The small molecule below binds the protein below.
Small molecule (SMILES): O=S(=O)(O)c1cccc2cccc(Nc3ccccc3)c12

Binding-site contacts:
Ligand atom C6 contacts residue PRO36 of chain 1.A at 3.9 Å (hydrophobic).
Ligand atom O3 contacts residue LEU151 of chain 1.B at 4.0 Å.
Ligand atom C13 contacts residue GLY141 of chain 1.A at 3.9 Å.
Ligand atom C1 contacts residue PRO36 of chain 1.A at 4.0 Å (hydrophobic).
Ligand atom O1 contacts residue LEU151 of chain 1.B at 3.5 Å.
Ligand atom C4 contacts residue 2AN1 of chain 1.D at 2.9 Å.
Ligand atom O3 contacts residue PRO36 of chain 1.A at 3.5 Å.
Ligand atom O2 contacts residue GLU59 of chain 1.A at 3.3 Å (salt-bridge).
Ligand atom C8 contacts residue GLU59 of chain 1.A at 4.0 Å.
Ligand atom C9 contacts residue PRO36 of chain 1.A at 3.9 Å (hydrophobic).
Ligand atom C10 contacts residue LYS138 of chain 1.A at 3.9 Å.
Ligand atom C16 contacts residue GLY141 of chain 1.A at 3.8 Å.
Ligand atom C9 contacts residue LYS138 of chain 1.A at 3.7 Å.
Ligand atom C7 contacts residue PRO36 of chain 1.A at 3.9 Å (hydrophobic).
Ligand atom C13 contacts residue GLY148 of chain 1.B at 3.6 Å.
Ligand atom C7 contacts residue ALA57 of chain 1.A at 3.9 Å (hydrophobic).
Ligand atom C8 contacts residue LYS138 of chain 1.A at 3.9 Å.
Ligand atom C3 contacts residue 2AN1 of chain 1.D at 3.7 Å.
Ligand atom C8 contacts residue PRO36 of chain 1.A at 3.9 Å (hydrophobic).
Ligand atom C8 contacts residue ASN58 of chain 1.A at 3.8 Å.
Ligand atom C5 contacts residue PRO36 of chain 1.A at 3.8 Å (hydrophobic).
Ligand atom C12 contacts residue GLY141 of chain 1.A at 4.0 Å.
Ligand atom C3 contacts residue LYS138 of chain 1.A at 3.8 Å.
Ligand atom C15 contacts residue GLY141 of chain 1.A at 3.6 Å.
Ligand atom O1 contacts residue LYS138 of chain 1.A at 3.2 Å (salt-bridge).
Ligand atom C5 contacts residue 2AN1 of chain 1.D at 4.0 Å.
Ligand atom C1 contacts residue LYS138 of chain 1.A at 3.9 Å.
Ligand atom C14 contacts residue GLY148 of chain 1.B at 3.7 Å.
Ligand atom N contacts residue LYS138 of chain 1.A at 3.9 Å.
Ligand atom C16 contacts residue PRO36 of chain 1.A at 4.0 Å (hydrophobic).
Ligand atom C7 contacts residue 2AN1 of chain 1.D at 3.8 Å.
Ligand atom C14 contacts residue GLY141 of chain 1.A at 3.7 Å.
Ligand atom C13 contacts residue LYS144 of chain 1.B at 3.6 Å.
Ligand atom C14 contacts residue LYS144 of chain 1.B at 3.3 Å.
Ligand atom C11 contacts residue GLY141 of chain 1.A at 4.0 Å.
Ligand atom C10 contacts residue PRO36 of chain 1.A at 3.7 Å (hydrophobic).
Ligand atom C6 contacts residue ALA57 of chain 1.A at 3.8 Å (hydrophobic).
Ligand atom C6 contacts residue 2AN1 of chain 1.D at 3.9 Å.
Ligand atom S contacts residue LYS138 of chain 1.A at 3.9 Å.
Ligand atom C2 contacts residue LYS138 of chain 1.A at 3.2 Å.

Sequence of chain 1.B:
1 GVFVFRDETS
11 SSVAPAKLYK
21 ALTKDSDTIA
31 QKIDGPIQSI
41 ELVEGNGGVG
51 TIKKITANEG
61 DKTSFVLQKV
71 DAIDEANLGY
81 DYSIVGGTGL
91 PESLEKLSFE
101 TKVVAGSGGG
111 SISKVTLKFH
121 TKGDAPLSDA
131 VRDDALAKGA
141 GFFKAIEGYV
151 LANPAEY

Sequence of chain 1.A:
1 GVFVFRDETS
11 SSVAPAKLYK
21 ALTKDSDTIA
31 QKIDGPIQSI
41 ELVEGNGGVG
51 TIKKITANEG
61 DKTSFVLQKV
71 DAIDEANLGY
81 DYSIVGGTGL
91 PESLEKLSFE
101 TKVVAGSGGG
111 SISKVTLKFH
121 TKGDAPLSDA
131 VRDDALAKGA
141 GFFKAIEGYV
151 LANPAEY